Sequence of chain 1.B:
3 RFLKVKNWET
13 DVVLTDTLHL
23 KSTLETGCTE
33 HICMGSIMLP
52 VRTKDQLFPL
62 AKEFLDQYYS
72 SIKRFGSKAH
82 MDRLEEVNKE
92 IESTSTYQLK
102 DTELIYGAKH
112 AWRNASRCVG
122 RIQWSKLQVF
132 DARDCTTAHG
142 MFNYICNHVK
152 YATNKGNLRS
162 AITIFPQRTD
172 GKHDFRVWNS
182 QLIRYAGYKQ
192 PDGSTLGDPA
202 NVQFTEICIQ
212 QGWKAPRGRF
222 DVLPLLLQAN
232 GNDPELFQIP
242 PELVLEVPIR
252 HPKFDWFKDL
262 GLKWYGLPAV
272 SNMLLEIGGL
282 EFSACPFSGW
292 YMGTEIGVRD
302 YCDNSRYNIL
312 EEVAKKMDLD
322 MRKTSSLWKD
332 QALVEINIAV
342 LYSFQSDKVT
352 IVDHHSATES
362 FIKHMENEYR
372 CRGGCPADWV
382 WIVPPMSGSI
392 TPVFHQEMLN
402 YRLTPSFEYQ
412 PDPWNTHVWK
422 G

Sequence of chain 1.A:
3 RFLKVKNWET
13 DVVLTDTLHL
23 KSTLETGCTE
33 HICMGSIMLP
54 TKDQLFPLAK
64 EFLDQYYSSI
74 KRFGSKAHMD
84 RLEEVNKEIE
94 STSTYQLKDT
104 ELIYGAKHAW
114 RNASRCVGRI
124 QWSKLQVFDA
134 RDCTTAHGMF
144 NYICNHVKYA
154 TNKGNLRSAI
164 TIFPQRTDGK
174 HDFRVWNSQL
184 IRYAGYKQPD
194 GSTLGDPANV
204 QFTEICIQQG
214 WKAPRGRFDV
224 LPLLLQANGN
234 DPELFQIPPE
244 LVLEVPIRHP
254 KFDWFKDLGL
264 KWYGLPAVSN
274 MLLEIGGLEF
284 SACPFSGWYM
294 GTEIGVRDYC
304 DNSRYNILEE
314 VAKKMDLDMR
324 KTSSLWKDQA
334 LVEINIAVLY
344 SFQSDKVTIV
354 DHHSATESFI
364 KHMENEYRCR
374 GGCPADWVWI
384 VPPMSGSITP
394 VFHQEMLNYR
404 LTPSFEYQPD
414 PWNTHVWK

Binding-site contacts:
Ligand atom C11 contacts residue GLU296 of chain 1.A at 3.3 Å.
Ligand atom C03 contacts residue PRO269 of chain 1.A at 3.4 Å (hydrophobic).
Ligand atom N1' contacts residue HEM1 of chain 1.C at 2.8 Å (h-bond).
Ligand atom C4' contacts residue HEM1 of chain 1.C at 3.7 Å.
Ligand atom C05 contacts residue PRO269 of chain 1.A at 3.7 Å (hydrophobic).
Ligand atom C13 contacts residue HEM1 of chain 1.C at 3.8 Å.
Ligand atom N07 contacts residue GLU296 of chain 1.A at 2.5 Å (salt-bridge).
Ligand atom C02 contacts residue SER289 of chain 1.A at 3.5 Å.
Ligand atom C14 contacts residue VAL271 of chain 1.A at 3.3 Å (hydrophobic).
Ligand atom C06 contacts residue PRO269 of chain 1.A at 3.7 Å (hydrophobic).
Ligand atom S01 contacts residue GLY290 of chain 1.A at 3.7 Å.
Ligand atom C02 contacts residue HEM1 of chain 1.C at 3.6 Å.
Ligand atom C13 contacts residue VAL271 of chain 1.A at 3.7 Å (hydrophobic).
Ligand atom C06 contacts residue GLU296 of chain 1.A at 3.5 Å.
Ligand atom C32 contacts residue TRP10 of chain 1.B at 3.6 Å (hydrophobic).
Ligand atom C15 contacts residue HEM1 of chain 1.C at 3.5 Å.
Ligand atom C03 contacts residue PHE288 of chain 1.A at 3.5 Å (hydrophobic).
Ligand atom C2' contacts residue HEM1 of chain 1.C at 3.8 Å.
Ligand atom N27 contacts residue TRP10 of chain 1.B at 3.4 Å.
Ligand atom C16 contacts residue HEM1 of chain 1.C at 3.4 Å.
Ligand atom N08 contacts residue GLU296 of chain 1.A at 2.9 Å (salt-bridge).
Ligand atom O17 contacts residue VAL271 of chain 1.A at 3.5 Å.
Ligand atom C26 contacts residue TRP10 of chain 1.B at 3.8 Å (hydrophobic).
Ligand atom C12 contacts residue GLU296 of chain 1.A at 3.5 Å.
Ligand atom C18 contacts residue VAL271 of chain 1.A at 3.8 Å (hydrophobic).
Ligand atom C04 contacts residue VAL271 of chain 1.A at 3.7 Å (hydrophobic).
Ligand atom C5' contacts residue TRP382 of chain 1.A at 3.6 Å (hydrophobic).
Ligand atom C04 contacts residue PRO269 of chain 1.A at 3.5 Å (hydrophobic).
Ligand atom C5' contacts residue TYR410 of chain 1.A at 3.8 Å (hydrophobic).
Ligand atom C02 contacts residue GLY290 of chain 1.A at 3.1 Å.
Ligand atom N08 contacts residue TRP291 of chain 1.A at 2.9 Å (h-bond).
Ligand atom C15 contacts residue VAL271 of chain 1.A at 3.6 Å (hydrophobic).
Ligand atom C11 contacts residue HEM1 of chain 1.C at 3.8 Å.
Ligand atom C33 contacts residue LEU41 of chain 1.A at 3.8 Å (hydrophobic).
Ligand atom C23 contacts residue ALA201 of chain 1.A at 3.8 Å (hydrophobic).
Ligand atom S01 contacts residue HEM1 of chain 1.C at 3.3 Å.
Ligand atom C5' contacts residue HEM1 of chain 1.C at 2.9 Å.
Ligand atom C02 contacts residue PHE288 of chain 1.A at 3.8 Å (hydrophobic).
Ligand atom N08 contacts residue PRO269 of chain 1.A at 3.7 Å.
Ligand atom O17 contacts residue HEM1 of chain 1.C at 3.4 Å.

A small-molecule ligand and the protein it binds are described below.
Small molecule (SMILES): [H]/N=C(\Nc1cccc(O[C@H]2CN[C@H](COc3ccc(N=C(N)c4cccs4)cc3)C2)c1)c1cccs1